This small molecule binds to this protein.
Small molecule (SMILES): O=Cc1ccc(-n2ccnc2-c2ccccc2)cc1I

Sequence of chain 2.B:
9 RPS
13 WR

Binding-site contacts:
Ligand atom C11 contacts residue ILE173 of chain 2.A at 3.8 Å (hydrophobic).
Ligand atom C12 contacts residue CSO43 of chain 2.A at 2.7 Å.
Ligand atom C15 contacts residue TRP13 of chain 2.B at 3.3 Å (hydrophobic).
Ligand atom C4 contacts residue ILE173 of chain 2.A at 4.0 Å (hydrophobic).
Ligand atom C16 contacts residue LYS127 of chain 2.A at 3.8 Å.
Ligand atom C12 contacts residue ILE173 of chain 2.A at 3.2 Å (hydrophobic).
Ligand atom C4 contacts residue PRO172 of chain 2.A at 3.2 Å (hydrophobic).
Ligand atom C13 contacts residue ILE173 of chain 2.A at 3.5 Å (hydrophobic).
Ligand atom C14 contacts residue PRO172 of chain 2.A at 3.9 Å (hydrophobic).
Ligand atom C4 contacts residue ILE224 of chain 2.A at 3.7 Å (hydrophobic).
Ligand atom N1 contacts residue TRP13 of chain 2.B at 4.1 Å.
Ligand atom C3 contacts residue GLY176 of chain 2.A at 4.0 Å.
Ligand atom I1 contacts residue ASN47 of chain 2.A at 4.0 Å.
Ligand atom C13 contacts residue CSO43 of chain 2.A at 3.5 Å.
Ligand atom C3 contacts residue PRO172 of chain 2.A at 3.3 Å (hydrophobic).
Ligand atom C1 contacts residue LYS127 of chain 2.A at 1.4 Å.
Ligand atom C6 contacts residue ILE224 of chain 2.A at 4.1 Å (hydrophobic).
Ligand atom C11 contacts residue ASN47 of chain 2.A at 3.3 Å.
Ligand atom N2 contacts residue PRO172 of chain 2.A at 4.0 Å.
Ligand atom C3 contacts residue ILE173 of chain 2.A at 4.0 Å (hydrophobic).
Ligand atom I1 contacts residue SER50 of chain 2.A at 3.5 Å.
Ligand atom C4 contacts residue TRP13 of chain 2.B at 3.4 Å (hydrophobic).
Ligand atom C12 contacts residue GLU120 of chain 2.A at 3.7 Å.
Ligand atom C8 contacts residue PRO172 of chain 2.A at 3.7 Å (hydrophobic).
Ligand atom C2 contacts residue LYS127 of chain 2.A at 2.6 Å.
Ligand atom I1 contacts residue TRP13 of chain 2.B at 3.8 Å.
Ligand atom N1 contacts residue PRO172 of chain 2.A at 3.7 Å.
Ligand atom I1 contacts residue PHE124 of chain 2.A at 3.4 Å.
Ligand atom C10 contacts residue ASN47 of chain 2.A at 3.3 Å.
Ligand atom C5 contacts residue TRP13 of chain 2.B at 3.6 Å (hydrophobic).
Ligand atom C16 contacts residue TRP13 of chain 2.B at 3.6 Å (hydrophobic).
Ligand atom C3 contacts residue TRP13 of chain 2.B at 3.5 Å (hydrophobic).
Ligand atom C1 contacts residue TRP13 of chain 2.B at 3.9 Å (hydrophobic).
Ligand atom C11 contacts residue CSO43 of chain 2.A at 3.5 Å.
Ligand atom C2 contacts residue TRP13 of chain 2.B at 3.7 Å (hydrophobic).
Ligand atom C6 contacts residue TRP13 of chain 2.B at 4.0 Å (hydrophobic).
Ligand atom C6 contacts residue PRO172 of chain 2.A at 4.0 Å (hydrophobic).
Ligand atom C7 contacts residue PRO172 of chain 2.A at 4.1 Å (hydrophobic).
Ligand atom C3 contacts residue LYS127 of chain 2.A at 3.1 Å.
Ligand atom C13 contacts residue GLU120 of chain 2.A at 3.8 Å.

Sequence of chain 2.A:
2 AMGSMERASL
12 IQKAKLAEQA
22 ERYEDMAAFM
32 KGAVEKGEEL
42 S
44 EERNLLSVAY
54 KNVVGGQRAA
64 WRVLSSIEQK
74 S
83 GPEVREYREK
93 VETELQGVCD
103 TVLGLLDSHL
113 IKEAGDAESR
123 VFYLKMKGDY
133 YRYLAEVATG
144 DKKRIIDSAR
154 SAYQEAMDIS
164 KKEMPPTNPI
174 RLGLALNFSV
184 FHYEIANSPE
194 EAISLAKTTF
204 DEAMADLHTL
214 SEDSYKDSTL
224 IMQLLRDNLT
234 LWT